Sequence of chain 34.A:
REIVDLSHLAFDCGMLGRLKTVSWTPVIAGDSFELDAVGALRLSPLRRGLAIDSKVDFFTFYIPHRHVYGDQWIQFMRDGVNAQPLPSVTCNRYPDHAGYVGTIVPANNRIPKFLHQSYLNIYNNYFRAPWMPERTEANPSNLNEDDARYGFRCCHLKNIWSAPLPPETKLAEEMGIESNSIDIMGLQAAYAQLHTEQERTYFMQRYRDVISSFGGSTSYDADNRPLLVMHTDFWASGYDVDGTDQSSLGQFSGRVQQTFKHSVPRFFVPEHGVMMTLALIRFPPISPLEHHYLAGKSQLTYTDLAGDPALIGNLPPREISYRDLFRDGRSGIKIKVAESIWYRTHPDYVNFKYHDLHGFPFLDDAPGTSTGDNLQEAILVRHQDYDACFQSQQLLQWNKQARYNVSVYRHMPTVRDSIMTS

Binding-site contacts:
Ligand atom OP2 contacts residue ASP242 of chain 34.A at 3.9 Å.
Ligand atom C2' contacts residue LYS25 of chain 34.C at 3.8 Å.
Ligand atom C5' contacts residue ASP242 of chain 34.A at 4.4 Å.

Sequence of chain 34.C:
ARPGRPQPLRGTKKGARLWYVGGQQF

The protein below binds the small molecule below.
Small molecule (SMILES): Nc1ccn([C@H]2C[C@H](O)[C@@H](COP(=O)(O)O)O2)c(=O)n1